Binding-site contacts:
Ligand atom C8 contacts residue GLY209 of chain 3.A at 3.8 Å.
Ligand atom C6 contacts residue VAL155 of chain 3.A at 4.0 Å (hydrophobic).
Ligand atom C15 contacts residue VAL243 of chain 3.A at 3.9 Å (hydrophobic).
Ligand atom C7 contacts residue VAL155 of chain 3.A at 4.1 Å (hydrophobic).
Ligand atom C10 contacts residue SER162 of chain 3.A at 3.5 Å.
Ligand atom O03 contacts residue GLY45 of chain 3.A at 2.6 Å (h-bond).
Ligand atom C9 contacts residue SER162 of chain 3.A at 4.1 Å.
Ligand atom C3 contacts residue MET208 of chain 3.A at 4.0 Å (hydrophobic).
Ligand atom C2 contacts residue LEU158 of chain 3.A at 4.2 Å (hydrophobic).
Ligand atom C7 contacts residue SER159 of chain 3.A at 3.5 Å.
Ligand atom O07 contacts residue SER114 of chain 3.A at 2.5 Å (h-bond).
Ligand atom O05 contacts residue LEU115 of chain 3.A at 4.0 Å.
Ligand atom C10 contacts residue GLY209 of chain 3.A at 3.9 Å.
Ligand atom C15 contacts residue LEU158 of chain 3.A at 4.0 Å (hydrophobic).
Ligand atom C9 contacts residue SER159 of chain 3.A at 3.8 Å.
Ligand atom C9 contacts residue LEU158 of chain 3.A at 4.1 Å (hydrophobic).
Ligand atom C1 contacts residue LEU158 of chain 3.A at 3.9 Å (hydrophobic).
Ligand atom O03 contacts residue LEU115 of chain 3.A at 2.9 Å (h-bond).
Ligand atom P01 contacts residue LEU115 of chain 3.A at 3.5 Å.
Ligand atom C7 contacts residue LEU158 of chain 3.A at 4.4 Å (hydrophobic).
Ligand atom O03 contacts residue GLY44 of chain 3.A at 3.6 Å.
Ligand atom O05 contacts residue VAL243 of chain 3.A at 4.3 Å.
Ligand atom C8 contacts residue LEU158 of chain 3.A at 4.3 Å (hydrophobic).
Ligand atom C15 contacts residue SER114 of chain 3.A at 3.7 Å.
Ligand atom C3 contacts residue PHE212 of chain 3.A at 4.2 Å (hydrophobic).
Ligand atom O07 contacts residue GLY45 of chain 3.A at 4.3 Å.
Ligand atom P01 contacts residue GLY45 of chain 3.A at 4.0 Å.
Ligand atom C4 contacts residue LEU158 of chain 3.A at 4.1 Å (hydrophobic).
Ligand atom C10 contacts residue THR205 of chain 3.A at 3.6 Å.
Ligand atom C5 contacts residue PHE212 of chain 3.A at 4.1 Å (hydrophobic).
Ligand atom O07 contacts residue VAL243 of chain 3.A at 4.3 Å.
Ligand atom O07 contacts residue HIS269 of chain 3.A at 2.6 Å (h-bond).
Ligand atom O03 contacts residue SER114 of chain 3.A at 2.5 Å (h-bond).
Ligand atom P01 contacts residue HIS269 of chain 3.A at 3.4 Å.
Ligand atom O05 contacts residue SER114 of chain 3.A at 2.4 Å (h-bond).
Ligand atom P01 contacts residue SER114 of chain 3.A at 1.6 Å.
Ligand atom C8 contacts residue SER159 of chain 3.A at 4.2 Å.
Ligand atom O05 contacts residue HIS269 of chain 3.A at 4.2 Å.
Ligand atom C4 contacts residue MET208 of chain 3.A at 4.3 Å (hydrophobic).
Ligand atom O03 contacts residue GLY46 of chain 3.A at 4.2 Å.

Sequence of chain 3.A:
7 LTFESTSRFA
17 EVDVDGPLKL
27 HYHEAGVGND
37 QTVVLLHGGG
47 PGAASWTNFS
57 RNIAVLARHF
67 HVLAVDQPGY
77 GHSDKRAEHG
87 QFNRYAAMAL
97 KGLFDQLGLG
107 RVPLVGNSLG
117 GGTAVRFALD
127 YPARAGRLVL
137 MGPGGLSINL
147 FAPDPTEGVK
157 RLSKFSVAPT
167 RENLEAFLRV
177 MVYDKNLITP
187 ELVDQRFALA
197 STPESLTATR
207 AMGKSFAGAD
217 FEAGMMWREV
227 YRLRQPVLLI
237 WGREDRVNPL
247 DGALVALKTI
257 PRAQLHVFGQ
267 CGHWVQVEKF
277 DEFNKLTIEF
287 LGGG

This small molecule binds to this protein.
Small molecule (SMILES): CCCCCCCCCCCOP(=O)(O)O